Binding-site contacts:
Ligand atom C3 contacts residue VAL174 of chain 1.A at 4.4 Å (hydrophobic).
Ligand atom O3 contacts residue VAL148 of chain 1.A at 4.0 Å.
Ligand atom O1 contacts residue HIS273 of chain 1.A at 3.4 Å.
Ligand atom O1 contacts residue PHE274 of chain 1.A at 4.4 Å.
Ligand atom C3 contacts residue HIS273 of chain 1.A at 3.7 Å.
Ligand atom O1 contacts residue PHE152 of chain 1.A at 3.7 Å.
Ligand atom C1 contacts residue PHE152 of chain 1.A at 4.0 Å (hydrophobic).
Ligand atom C2 contacts residue ILE249 of chain 1.A at 4.0 Å (hydrophobic).
Ligand atom C1 contacts residue HIS273 of chain 1.A at 3.7 Å.
Ligand atom O1 contacts residue ASP109 of chain 1.A at 4.4 Å.
Ligand atom O3 contacts residue PRO145 of chain 1.A at 3.8 Å.
Ligand atom O3 contacts residue ALA178 of chain 1.A at 3.9 Å.
Ligand atom C3 contacts residue ALA178 of chain 1.A at 4.0 Å (hydrophobic).
Ligand atom C2 contacts residue HIS273 of chain 1.A at 4.2 Å.
Ligand atom C2 contacts residue PHE152 of chain 1.A at 4.2 Å (hydrophobic).
Ligand atom O1 contacts residue VAL174 of chain 1.A at 4.1 Å.
Ligand atom O1 contacts residue PHE170 of chain 1.A at 4.1 Å.
Ligand atom C2 contacts residue PRO145 of chain 1.A at 4.4 Å (hydrophobic).
Ligand atom O3 contacts residue HIS273 of chain 1.A at 3.9 Å.
Ligand atom C1 contacts residue ASP109 of chain 1.A at 4.4 Å.
Ligand atom C3 contacts residue ALA248 of chain 1.A at 4.4 Å (hydrophobic).
Ligand atom C1 contacts residue TRP144 of chain 1.A at 3.8 Å (hydrophobic).
Ligand atom C2 contacts residue TRP144 of chain 1.A at 3.8 Å (hydrophobic).
Ligand atom C1 contacts residue ILE249 of chain 1.A at 4.2 Å (hydrophobic).
Ligand atom O3 contacts residue ALA248 of chain 1.A at 3.6 Å.
Ligand atom C3 contacts residue VAL148 of chain 1.A at 4.4 Å (hydrophobic).
Ligand atom C2 contacts residue VAL148 of chain 1.A at 4.4 Å (hydrophobic).

Sequence of chain 1.A:
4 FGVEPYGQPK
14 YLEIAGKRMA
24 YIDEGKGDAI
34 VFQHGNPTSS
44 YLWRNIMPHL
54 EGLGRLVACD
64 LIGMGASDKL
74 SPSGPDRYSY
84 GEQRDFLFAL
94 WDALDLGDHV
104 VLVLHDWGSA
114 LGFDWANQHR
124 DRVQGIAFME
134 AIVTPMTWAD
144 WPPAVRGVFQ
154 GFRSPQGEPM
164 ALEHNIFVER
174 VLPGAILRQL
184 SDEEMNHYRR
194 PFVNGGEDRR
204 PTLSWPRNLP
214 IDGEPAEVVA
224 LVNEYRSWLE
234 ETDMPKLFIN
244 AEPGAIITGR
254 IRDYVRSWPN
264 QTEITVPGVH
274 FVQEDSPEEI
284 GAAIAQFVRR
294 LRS

The protein below binds the small molecule below.
Small molecule (SMILES): OCCCO